Sequence of chain 1.M:
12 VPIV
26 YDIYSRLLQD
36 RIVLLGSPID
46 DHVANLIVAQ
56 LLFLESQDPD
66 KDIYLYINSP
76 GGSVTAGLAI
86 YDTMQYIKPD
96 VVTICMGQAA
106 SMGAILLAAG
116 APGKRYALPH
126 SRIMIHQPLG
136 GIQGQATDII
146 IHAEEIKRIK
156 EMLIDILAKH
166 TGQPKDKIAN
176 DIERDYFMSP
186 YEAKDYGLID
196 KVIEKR

Sequence of chain 1.L:
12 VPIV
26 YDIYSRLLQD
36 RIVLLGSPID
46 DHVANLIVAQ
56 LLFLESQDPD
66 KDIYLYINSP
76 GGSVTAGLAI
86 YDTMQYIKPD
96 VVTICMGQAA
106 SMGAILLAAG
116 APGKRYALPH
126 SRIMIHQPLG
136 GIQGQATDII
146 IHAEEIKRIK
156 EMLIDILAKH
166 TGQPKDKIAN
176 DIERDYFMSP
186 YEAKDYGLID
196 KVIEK

Binding-site contacts:
Ligand atom C4 contacts residue HIS131 of chain 1.L at 3.5 Å.
Ligand atom C17 contacts residue GLY77 of chain 1.L at 3.6 Å.
Ligand atom N13 contacts residue GLY77 of chain 1.L at 3.0 Å (h-bond).
Ligand atom C9 contacts residue VAL79 of chain 1.L at 3.8 Å (hydrophobic).
Ligand atom C18 contacts residue VAL79 of chain 1.L at 3.9 Å (hydrophobic).
Ligand atom C22 contacts residue LEU134 of chain 1.L at 3.7 Å (hydrophobic).
Ligand atom C4 contacts residue SER106 of chain 1.L at 2.3 Å.
Ligand atom C7 contacts residue GLY77 of chain 1.L at 3.1 Å.
Ligand atom C11 contacts residue VAL79 of chain 1.L at 3.7 Å (hydrophobic).
Ligand atom O3 contacts residue GLY76 of chain 1.L at 3.3 Å.
Ligand atom C1 contacts residue HIS131 of chain 1.L at 3.6 Å.
Ligand atom N13 contacts residue VAL79 of chain 1.L at 3.9 Å.
Ligand atom C6 contacts residue HIS131 of chain 1.L at 2.8 Å.
Ligand atom C1 contacts residue MET107 of chain 1.L at 3.4 Å (hydrophobic).
Ligand atom O27 contacts residue GLY135 of chain 1.L at 3.8 Å.
Ligand atom C1 contacts residue SER106 of chain 1.L at 1.3 Å.
Ligand atom C6 contacts residue LEU134 of chain 1.L at 3.9 Å (hydrophobic).
Ligand atom C5 contacts residue SER106 of chain 1.L at 3.4 Å.
Ligand atom C23 contacts residue VAL79 of chain 1.L at 3.7 Å (hydrophobic).
Ligand atom O12 contacts residue LEU134 of chain 1.L at 2.8 Å (h-bond).
Ligand atom C21 contacts residue LEU134 of chain 1.L at 3.9 Å (hydrophobic).
Ligand atom O3 contacts residue SER106 of chain 1.L at 2.2 Å (h-bond).
Ligand atom O3 contacts residue MET107 of chain 1.L at 3.0 Å (h-bond).
Ligand atom N20 contacts residue LEU134 of chain 1.L at 2.9 Å (h-bond).
Ligand atom O10 contacts residue MET107 of chain 1.L at 3.7 Å.
Ligand atom C42 contacts residue ILE151 of chain 1.L at 3.8 Å (hydrophobic).
Ligand atom C6 contacts residue SER106 of chain 1.L at 3.3 Å.
Ligand atom C9 contacts residue SER106 of chain 1.L at 3.4 Å.
Ligand atom O19 contacts residue VAL79 of chain 1.L at 3.0 Å (h-bond).
Ligand atom C18 contacts residue LEU134 of chain 1.L at 3.6 Å (hydrophobic).
Ligand atom O10 contacts residue SER106 of chain 1.L at 3.3 Å (h-bond).
Ligand atom O12 contacts residue PRO133 of chain 1.L at 3.2 Å.
Ligand atom C14 contacts residue LEU134 of chain 1.L at 3.4 Å (hydrophobic).
Ligand atom C42 contacts residue ILE154 of chain 1.L at 3.1 Å (hydrophobic).
Ligand atom O3 contacts residue GLY77 of chain 1.L at 3.0 Å (h-bond).
Ligand atom C5 contacts residue HIS131 of chain 1.L at 3.7 Å.
Ligand atom C11 contacts residue GLY77 of chain 1.L at 3.6 Å.
Ligand atom O19 contacts residue SER78 of chain 1.L at 3.5 Å.
Ligand atom O10 contacts residue VAL79 of chain 1.L at 3.3 Å.
Ligand atom C9 contacts residue GLY77 of chain 1.L at 3.1 Å.

The protein below binds the small molecule below.
Small molecule (SMILES): CC[C@H](C)[C@H](NC(=O)[C@@H](NC(=O)[C@H](O)[C@@H](C=O)C(C)C)C(C)C)C(=O)O